Sequence of chain 1.B:
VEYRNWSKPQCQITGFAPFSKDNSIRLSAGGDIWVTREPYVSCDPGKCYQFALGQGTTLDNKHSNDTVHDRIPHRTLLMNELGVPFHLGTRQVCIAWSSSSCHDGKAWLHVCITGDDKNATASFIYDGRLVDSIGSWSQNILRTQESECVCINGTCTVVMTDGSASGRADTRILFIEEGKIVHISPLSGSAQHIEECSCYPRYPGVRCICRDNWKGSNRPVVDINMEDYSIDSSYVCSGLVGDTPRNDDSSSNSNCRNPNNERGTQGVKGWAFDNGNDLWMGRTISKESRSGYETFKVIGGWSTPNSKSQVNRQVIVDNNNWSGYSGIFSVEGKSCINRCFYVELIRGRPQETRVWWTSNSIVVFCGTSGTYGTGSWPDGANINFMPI

Binding-site contacts:
Ligand atom C6 contacts residue GLU277 of chain 1.B at 3.6 Å.
Ligand atom O1B contacts residue ARG371 of chain 1.B at 2.5 Å (salt-bridge).
Ligand atom OAV contacts residue ARG224 of chain 1.B at 3.3 Å (salt-bridge).
Ligand atom C1 contacts residue ARG371 of chain 1.B at 3.5 Å.
Ligand atom C13 contacts residue ARG152 of chain 1.B at 3.7 Å.
Ligand atom N13 contacts residue ARG156 of chain 1.B at 3.2 Å (salt-bridge).
Ligand atom N4 contacts residue ASP151 of chain 1.B at 3.0 Å (salt-bridge).
Ligand atom OAV contacts residue ILE222 of chain 1.B at 3.6 Å.
Ligand atom C11 contacts residue TRP178 of chain 1.B at 3.6 Å (hydrophobic).
Ligand atom O10 contacts residue ARG152 of chain 1.B at 2.9 Å (salt-bridge).
Ligand atom C2 contacts residue TYR406 of chain 1.B at 2.9 Å (hydrophobic).
Ligand atom N13 contacts residue ASP151 of chain 1.B at 2.9 Å (salt-bridge).
Ligand atom O1B contacts residue TYR406 of chain 1.B at 3.4 Å (h-bond).
Ligand atom C3 contacts residue GLU119 of chain 1.B at 3.5 Å.
Ligand atom C12 contacts residue TRP178 of chain 1.B at 3.4 Å (hydrophobic).
Ligand atom C3 contacts residue TYR406 of chain 1.B at 2.9 Å (hydrophobic).
Ligand atom N12 contacts residue GLU227 of chain 1.B at 3.4 Å (salt-bridge).
Ligand atom O1A contacts residue TYR406 of chain 1.B at 3.3 Å (h-bond).
Ligand atom O6 contacts residue ARG292 of chain 1.B at 3.5 Å (salt-bridge).
Ligand atom O6 contacts residue TYR406 of chain 1.B at 2.9 Å (h-bond).
Ligand atom C9 contacts residue GLU276 of chain 1.B at 3.1 Å.
Ligand atom C1 contacts residue TYR406 of chain 1.B at 3.0 Å (hydrophobic).
Ligand atom C4 contacts residue ASP151 of chain 1.B at 3.6 Å.
Ligand atom O8 contacts residue ARG292 of chain 1.B at 3.4 Å.
Ligand atom CAN contacts residue ALA246 of chain 1.B at 3.2 Å (hydrophobic).
Ligand atom N13 contacts residue TRP178 of chain 1.B at 2.9 Å (h-bond).
Ligand atom O1B contacts residue ARG292 of chain 1.B at 3.3 Å (salt-bridge).
Ligand atom O1A contacts residue ARG118 of chain 1.B at 3.0 Å (salt-bridge).
Ligand atom CAN contacts residue ARG224 of chain 1.B at 3.5 Å.
Ligand atom N12 contacts residue TRP178 of chain 1.B at 3.0 Å (h-bond).
Ligand atom C8 contacts residue GLU276 of chain 1.B at 3.5 Å.
Ligand atom N4 contacts residue GLU119 of chain 1.B at 3.2 Å (salt-bridge).
Ligand atom O1A contacts residue ARG371 of chain 1.B at 2.8 Å (salt-bridge).
Ligand atom O10 contacts residue ASP151 of chain 1.B at 3.5 Å.
Ligand atom O8 contacts residue GLU276 of chain 1.B at 2.7 Å (salt-bridge).
Ligand atom O9 contacts residue GLU276 of chain 1.B at 2.7 Å (salt-bridge).
Ligand atom O8 contacts residue GLU277 of chain 1.B at 3.7 Å.
Ligand atom O9 contacts residue ALA246 of chain 1.B at 3.5 Å.
Ligand atom O9 contacts residue ARG224 of chain 1.B at 3.1 Å (salt-bridge).
Ligand atom C3 contacts residue ASP151 of chain 1.B at 3.7 Å.

This small molecule binds to this protein.
Small molecule (SMILES): [H]/N=C(\N)N[C@H]1C=C(C(=O)O)O[C@@H]([C@H](OC)[C@H](O)COC(=O)CCCCCCC)[C@@H]1NC(C)=O